Sequence of chain 1.A:
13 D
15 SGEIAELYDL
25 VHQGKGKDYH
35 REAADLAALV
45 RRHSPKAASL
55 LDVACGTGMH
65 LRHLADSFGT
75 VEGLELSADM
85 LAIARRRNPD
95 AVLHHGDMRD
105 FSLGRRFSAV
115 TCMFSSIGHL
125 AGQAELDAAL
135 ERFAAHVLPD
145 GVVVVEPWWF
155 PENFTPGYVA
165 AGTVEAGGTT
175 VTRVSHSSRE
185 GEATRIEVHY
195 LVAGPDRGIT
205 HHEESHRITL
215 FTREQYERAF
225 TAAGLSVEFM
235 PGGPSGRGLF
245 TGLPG

This protein binds this small molecule.
Small molecule (SMILES): Cc1cn([C@H]2C[C@H](O)[C@@H](CO[P](=O)(O)O[P](=O)(O)Oc3ccccc3)O2)c(=O)[nH]c1=O

Binding-site contacts:
Ligand atom C3' contacts residue SER181 of chain 1.A at 3.3 Å.
Ligand atom O1A contacts residue ARG177 of chain 1.A at 2.9 Å (salt-bridge).
Ligand atom N3 contacts residue THR159 of chain 1.A at 3.3 Å (h-bond).
Ligand atom PB contacts residue ARG241 of chain 1.A at 3.8 Å.
Ligand atom O2B contacts residue LYS29 of chain 1.A at 3.4 Å.
Ligand atom CZ contacts residue HIS210 of chain 1.A at 3.7 Å.
Ligand atom C6 contacts residue THR159 of chain 1.A at 3.7 Å.
Ligand atom O4 contacts residue THR159 of chain 1.A at 3.7 Å.
Ligand atom O3B contacts residue ARG177 of chain 1.A at 3.1 Å (salt-bridge).
Ligand atom O3' contacts residue SER181 of chain 1.A at 2.6 Å (h-bond).
Ligand atom C5 contacts residue TRP153 of chain 1.A at 3.4 Å (hydrophobic).
Ligand atom O3' contacts residue TRP152 of chain 1.A at 3.5 Å.
Ligand atom O4 contacts residue TRP153 of chain 1.A at 3.7 Å.
Ligand atom N3 contacts residue ASN157 of chain 1.A at 3.0 Å (h-bond).
Ligand atom C4 contacts residue TRP153 of chain 1.A at 3.5 Å (hydrophobic).
Ligand atom O2 contacts residue PHE158 of chain 1.A at 3.1 Å.
Ligand atom C2 contacts residue TRP153 of chain 1.A at 3.2 Å (hydrophobic).
Ligand atom O2A contacts residue LYS29 of chain 1.A at 3.0 Å (salt-bridge).
Ligand atom O1A contacts residue LYS29 of chain 1.A at 3.8 Å.
Ligand atom C6 contacts residue TRP153 of chain 1.A at 3.5 Å (hydrophobic).
Ligand atom CD2 contacts residue ILE190 of chain 1.A at 3.5 Å (hydrophobic).
Ligand atom C4 contacts residue THR159 of chain 1.A at 3.6 Å.
Ligand atom N1 contacts residue THR159 of chain 1.A at 3.2 Å (h-bond).
Ligand atom C2 contacts residue THR159 of chain 1.A at 2.9 Å.
Ligand atom N1 contacts residue TRP153 of chain 1.A at 3.2 Å (h-bond).
Ligand atom CG contacts residue ARG177 of chain 1.A at 3.0 Å.
Ligand atom PA contacts residue LYS29 of chain 1.A at 3.8 Å.
Ligand atom CD2 contacts residue ARG177 of chain 1.A at 3.5 Å.
Ligand atom O2 contacts residue ASN157 of chain 1.A at 3.8 Å.
Ligand atom C2' contacts residue TYR162 of chain 1.A at 3.6 Å (hydrophobic).
Ligand atom C2' contacts residue THR159 of chain 1.A at 3.7 Å.
Ligand atom CE2 contacts residue ILE190 of chain 1.A at 3.4 Å (hydrophobic).
Ligand atom O4' contacts residue TRP153 of chain 1.A at 2.9 Å (h-bond).
Ligand atom N3 contacts residue TRP153 of chain 1.A at 3.5 Å.
Ligand atom O1B contacts residue ARG241 of chain 1.A at 3.0 Å (salt-bridge).
Ligand atom O1A contacts residue SER179 of chain 1.A at 2.8 Å (h-bond).
Ligand atom O2 contacts residue TRP153 of chain 1.A at 3.3 Å.
Ligand atom CD1 contacts residue ARG177 of chain 1.A at 3.2 Å.
Ligand atom O2 contacts residue THR159 of chain 1.A at 3.0 Å (h-bond).
Ligand atom C1' contacts residue TRP153 of chain 1.A at 3.1 Å (hydrophobic).